Binding-site contacts:
Ligand atom C7 contacts residue ASN99 of chain 1.A at 3.2 Å.
Ligand atom N2 contacts residue ASN99 of chain 1.A at 3.0 Å (h-bond).
Ligand atom C1 contacts residue ASN99 of chain 1.A at 1.5 Å.
Ligand atom C2 contacts residue ASN99 of chain 1.A at 2.5 Å.
Ligand atom C4 contacts residue ASN99 of chain 1.A at 4.4 Å.
Ligand atom C5 contacts residue ASN99 of chain 1.A at 3.8 Å.
Ligand atom C8 contacts residue GLU100 of chain 1.A at 4.0 Å.
Ligand atom C3 contacts residue ASN99 of chain 1.A at 3.9 Å.
Ligand atom O5 contacts residue ASN99 of chain 1.A at 2.5 Å (h-bond).
Ligand atom C8 contacts residue ASN99 of chain 1.A at 3.0 Å.
Ligand atom O7 contacts residue ASN99 of chain 1.A at 3.2 Å (h-bond).

This small molecule binds to this protein.
Small molecule (SMILES): CC(=O)N[C@H]1[C@H](O[C@H]2[C@H](O)[C@@H](NC(C)=O)CO[C@@H]2CO)O[C@H](CO)[C@@H](O)[C@@H]1O

Sequence of chain 1.A:
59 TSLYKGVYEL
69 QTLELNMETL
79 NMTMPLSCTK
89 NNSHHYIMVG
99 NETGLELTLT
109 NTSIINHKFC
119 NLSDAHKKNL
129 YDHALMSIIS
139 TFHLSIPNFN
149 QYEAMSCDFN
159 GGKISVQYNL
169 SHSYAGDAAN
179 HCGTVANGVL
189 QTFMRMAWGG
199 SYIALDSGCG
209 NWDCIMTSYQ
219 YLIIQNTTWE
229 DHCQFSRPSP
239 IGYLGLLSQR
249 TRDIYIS